A small-molecule ligand and the protein it binds are described below.
Small molecule (SMILES): Nc1ccn([C@@H]2O[C@H](CO[P](=O)(O)O[C@H]3[C@@H](O)[C@H](n4ccc(=O)[nH]c4=O)O[C@@H]3CO[P](=O)(O)O[C@H]3[C@@H](O)[C@H](n4ccc(=O)[nH]c4=O)O[C@@H]3COP(=O)=O)[C@@H](OP(=O)(O)O)[C@H]2O)c(=O)n1

Binding-site contacts:
Ligand atom O5' contacts residue ARG614 of chain 1.A at 3.1 Å (salt-bridge).
Ligand atom O4' contacts residue GLY84 of chain 1.B at 3.4 Å.
Ligand atom O2 contacts residue CYS76 of chain 1.B at 3.4 Å (h-bond).
Ligand atom OP1 contacts residue TYR162 of chain 1.B at 2.6 Å (h-bond).
Ligand atom O2 contacts residue GLN159 of chain 1.B at 3.1 Å (h-bond).
Ligand atom OP2 contacts residue ARG164 of chain 1.B at 2.8 Å (salt-bridge).
Ligand atom N4 contacts residue SER452 of chain 1.B at 3.1 Å.
Ligand atom OP1 contacts residue ARG164 of chain 1.B at 3.5 Å (salt-bridge).
Ligand atom N3 contacts residue GLU134 of chain 1.B at 2.9 Å (salt-bridge).
Ligand atom OP1 contacts residue LEU83 of chain 1.B at 3.5 Å.
Ligand atom O5' contacts residue ARG614 of chain 1.A at 3.4 Å (salt-bridge).
Ligand atom C1' contacts residue ARG445 of chain 1.B at 3.2 Å.
Ligand atom O4 contacts residue ARG75 of chain 1.B at 3.2 Å (salt-bridge).
Ligand atom O2 contacts residue GLU134 of chain 1.B at 3.5 Å (salt-bridge).
Ligand atom O2' contacts residue CYS453 of chain 1.B at 3.3 Å.
Ligand atom OP1 contacts residue ASP447 of chain 1.B at 3.0 Å (salt-bridge).
Ligand atom O2 contacts residue VAL79 of chain 1.B at 3.4 Å.
Ligand atom C5 contacts residue SER452 of chain 1.B at 3.5 Å.
Ligand atom O3' contacts residue CYS453 of chain 1.B at 3.3 Å (h-bond).
Ligand atom O3' contacts residue TYR162 of chain 1.B at 3.4 Å (h-bond).
Ligand atom O3' contacts residue GLN159 of chain 1.B at 3.3 Å (h-bond).
Ligand atom O2' contacts residue GLN159 of chain 1.B at 3.1 Å (h-bond).
Ligand atom OP2 contacts residue TYR446 of chain 1.B at 3.4 Å.
Ligand atom C5' contacts residue LEU83 of chain 1.B at 3.5 Å (hydrophobic).
Ligand atom O4 contacts residue HIS54 of chain 1.B at 3.0 Å (h-bond).
Ligand atom OP2 contacts residue ARG614 of chain 1.A at 3.0 Å (salt-bridge).
Ligand atom OP1 contacts residue TYR446 of chain 1.B at 2.7 Å (h-bond).
Ligand atom C2' contacts residue ARG451 of chain 1.B at 3.0 Å.
Ligand atom O4' contacts residue ALA450 of chain 1.B at 3.4 Å.
Ligand atom C5 contacts residue SER85 of chain 1.B at 3.5 Å.
Ligand atom P contacts residue ARG614 of chain 1.A at 3.5 Å.
Ligand atom O4 contacts residue ASP113 of chain 1.B at 3.3 Å.
Ligand atom OP2 contacts residue CYS453 of chain 1.B at 2.9 Å (h-bond).
Ligand atom O2' contacts residue ARG451 of chain 1.B at 2.7 Å (salt-bridge).
Ligand atom OP1 contacts residue ARG445 of chain 1.B at 3.0 Å.
Ligand atom O3' contacts residue ARG445 of chain 1.B at 3.0 Å (salt-bridge).
Ligand atom OP2 contacts residue SER452 of chain 1.B at 3.5 Å.
Ligand atom O4' contacts residue ARG445 of chain 1.B at 3.5 Å (salt-bridge).
Ligand atom O4 contacts residue ARG451 of chain 1.B at 2.9 Å (salt-bridge).
Ligand atom C4' contacts residue LEU83 of chain 1.B at 3.2 Å (hydrophobic).

Sequence of chain 1.B:
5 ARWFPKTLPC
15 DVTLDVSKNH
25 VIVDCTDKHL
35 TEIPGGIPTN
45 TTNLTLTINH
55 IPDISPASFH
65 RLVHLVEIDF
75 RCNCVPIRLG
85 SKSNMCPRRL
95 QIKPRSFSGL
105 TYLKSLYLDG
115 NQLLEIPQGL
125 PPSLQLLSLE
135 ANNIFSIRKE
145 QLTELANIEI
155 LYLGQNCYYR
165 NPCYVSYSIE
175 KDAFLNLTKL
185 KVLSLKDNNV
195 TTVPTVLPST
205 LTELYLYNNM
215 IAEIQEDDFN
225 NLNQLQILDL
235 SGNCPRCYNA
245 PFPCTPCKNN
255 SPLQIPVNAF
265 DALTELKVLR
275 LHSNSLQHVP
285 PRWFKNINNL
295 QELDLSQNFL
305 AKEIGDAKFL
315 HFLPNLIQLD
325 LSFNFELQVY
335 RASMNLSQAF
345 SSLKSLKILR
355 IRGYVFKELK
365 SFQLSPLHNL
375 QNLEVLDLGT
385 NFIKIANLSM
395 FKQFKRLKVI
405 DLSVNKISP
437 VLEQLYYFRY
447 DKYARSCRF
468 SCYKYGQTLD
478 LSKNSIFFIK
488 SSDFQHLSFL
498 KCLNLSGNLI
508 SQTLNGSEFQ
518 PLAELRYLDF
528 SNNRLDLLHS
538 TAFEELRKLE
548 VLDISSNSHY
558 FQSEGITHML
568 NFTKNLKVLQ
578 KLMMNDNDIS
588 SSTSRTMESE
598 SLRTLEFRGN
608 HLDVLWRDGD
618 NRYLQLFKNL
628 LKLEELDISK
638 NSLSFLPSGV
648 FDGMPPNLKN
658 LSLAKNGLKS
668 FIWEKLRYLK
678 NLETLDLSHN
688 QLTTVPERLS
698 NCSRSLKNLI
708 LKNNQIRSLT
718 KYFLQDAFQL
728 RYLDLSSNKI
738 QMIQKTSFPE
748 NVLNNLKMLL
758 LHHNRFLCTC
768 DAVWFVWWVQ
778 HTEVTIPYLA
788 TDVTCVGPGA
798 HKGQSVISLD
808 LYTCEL

Sequence of chain 1.A:
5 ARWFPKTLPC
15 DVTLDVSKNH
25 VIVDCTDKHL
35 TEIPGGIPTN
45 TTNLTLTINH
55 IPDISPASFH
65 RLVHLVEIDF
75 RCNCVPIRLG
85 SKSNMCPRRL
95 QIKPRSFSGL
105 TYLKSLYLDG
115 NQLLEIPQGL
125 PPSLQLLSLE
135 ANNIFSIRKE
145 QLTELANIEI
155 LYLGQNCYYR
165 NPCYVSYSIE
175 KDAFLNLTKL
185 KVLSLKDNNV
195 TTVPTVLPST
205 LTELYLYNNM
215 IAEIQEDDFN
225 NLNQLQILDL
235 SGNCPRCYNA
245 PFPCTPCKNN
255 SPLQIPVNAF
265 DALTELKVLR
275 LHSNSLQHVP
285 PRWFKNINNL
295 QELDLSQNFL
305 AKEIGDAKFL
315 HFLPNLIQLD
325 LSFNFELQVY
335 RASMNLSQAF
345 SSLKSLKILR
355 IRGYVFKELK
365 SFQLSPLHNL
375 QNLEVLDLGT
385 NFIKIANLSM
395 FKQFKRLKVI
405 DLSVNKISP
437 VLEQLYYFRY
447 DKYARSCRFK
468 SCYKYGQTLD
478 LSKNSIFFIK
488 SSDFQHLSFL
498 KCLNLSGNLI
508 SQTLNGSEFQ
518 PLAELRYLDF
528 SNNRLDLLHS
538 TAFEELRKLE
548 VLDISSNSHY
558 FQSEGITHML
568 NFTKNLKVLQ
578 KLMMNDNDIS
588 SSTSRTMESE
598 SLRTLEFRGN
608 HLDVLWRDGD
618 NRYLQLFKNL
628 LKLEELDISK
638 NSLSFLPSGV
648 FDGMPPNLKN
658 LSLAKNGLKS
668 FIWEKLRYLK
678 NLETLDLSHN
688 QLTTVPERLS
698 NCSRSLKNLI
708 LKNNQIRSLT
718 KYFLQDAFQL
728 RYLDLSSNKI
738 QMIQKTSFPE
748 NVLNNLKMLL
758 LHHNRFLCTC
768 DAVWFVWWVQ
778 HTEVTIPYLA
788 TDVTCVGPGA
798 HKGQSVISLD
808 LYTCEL